Sequence of chain 1.A:
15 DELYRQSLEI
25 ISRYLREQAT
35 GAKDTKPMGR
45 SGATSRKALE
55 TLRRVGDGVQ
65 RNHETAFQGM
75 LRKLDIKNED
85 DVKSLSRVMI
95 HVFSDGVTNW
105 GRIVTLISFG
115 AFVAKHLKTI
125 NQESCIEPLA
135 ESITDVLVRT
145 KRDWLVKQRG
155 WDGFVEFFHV

The protein below binds the small molecule below.
Small molecule (SMILES): Cc1n[nH]c(C)c1-c1cccc2c(CCCOc3cccc4ccccc34)c(C(=O)O)[nH]c12

Binding-site contacts:
Ligand atom C18 contacts residue PHE162 of chain 1.A at 4.0 Å (hydrophobic).
Ligand atom C23 contacts residue PHE162 of chain 1.A at 3.9 Å (hydrophobic).
Ligand atom C23 contacts residue PHE161 of chain 1.A at 3.9 Å (hydrophobic).
Ligand atom C5 contacts residue ASN103 of chain 1.A at 3.7 Å.
Ligand atom C3 contacts residue ASN103 of chain 1.A at 3.6 Å.
Ligand atom C9 contacts residue PHE161 of chain 1.A at 4.2 Å (hydrophobic).
Ligand atom C15 contacts residue PHE162 of chain 1.A at 3.5 Å (hydrophobic).
Ligand atom N1 contacts residue ASN103 of chain 1.A at 3.8 Å.
Ligand atom C4 contacts residue ARG106 of chain 1.A at 3.7 Å.
Ligand atom C6 contacts residue ASN103 of chain 1.A at 3.9 Å.
Ligand atom C4 contacts residue ASN103 of chain 1.A at 3.7 Å.
Ligand atom C24 contacts residue PHE162 of chain 1.A at 3.6 Å (hydrophobic).
Ligand atom C27 contacts residue HIS67 of chain 1.A at 3.4 Å.
Ligand atom C1 contacts residue ASN103 of chain 1.A at 4.0 Å.
Ligand atom C7 contacts residue ASN103 of chain 1.A at 3.8 Å.
Ligand atom C20 contacts residue PHE161 of chain 1.A at 3.9 Å (hydrophobic).
Ligand atom O2 contacts residue VAL63 of chain 1.A at 3.4 Å.
Ligand atom O1 contacts residue HIS67 of chain 1.A at 2.5 Å (h-bond).
Ligand atom N contacts residue ASN103 of chain 1.A at 4.1 Å.
Ligand atom C12 contacts residue VAL108 of chain 1.A at 4.1 Å (hydrophobic).
Ligand atom C8 contacts residue PHE161 of chain 1.A at 3.8 Å (hydrophobic).
Ligand atom C6 contacts residue GLY105 of chain 1.A at 3.9 Å.
Ligand atom C17 contacts residue VAL59 of chain 1.A at 4.2 Å (hydrophobic).
Ligand atom O2 contacts residue HIS67 of chain 1.A at 3.5 Å (h-bond).
Ligand atom C4 contacts residue GLY105 of chain 1.A at 4.0 Å.
Ligand atom C17 contacts residue PHE162 of chain 1.A at 4.1 Å (hydrophobic).
Ligand atom C9 contacts residue PHE162 of chain 1.A at 4.1 Å (hydrophobic).
Ligand atom C8 contacts residue GLY105 of chain 1.A at 3.8 Å.
Ligand atom C9 contacts residue GLY105 of chain 1.A at 3.5 Å.
Ligand atom C26 contacts residue GLY105 of chain 1.A at 3.6 Å.
Ligand atom C19 contacts residue PHE162 of chain 1.A at 3.8 Å (hydrophobic).
Ligand atom O contacts residue PHE162 of chain 1.A at 3.6 Å.
Ligand atom C21 contacts residue PHE161 of chain 1.A at 3.6 Å (hydrophobic).
Ligand atom C16 contacts residue PHE162 of chain 1.A at 4.0 Å (hydrophobic).
Ligand atom C16 contacts residue VAL59 of chain 1.A at 4.0 Å (hydrophobic).
Ligand atom C7 contacts residue GLY105 of chain 1.A at 3.9 Å.
Ligand atom C10 contacts residue GLY105 of chain 1.A at 3.4 Å.
Ligand atom C22 contacts residue PHE161 of chain 1.A at 3.6 Å (hydrophobic).
Ligand atom C11 contacts residue GLY105 of chain 1.A at 4.0 Å.
Ligand atom C12 contacts residue VAL63 of chain 1.A at 4.1 Å (hydrophobic).